The protein below binds the small molecule below.
Small molecule (SMILES): Cc1cc2c3c(c1C)C(C)(C)C[C@@H](O)N3c1c(nc(O)[nH]c1=O)N2C[C@H](O)[C@H](O)[C@H](O)COP(=O)(O)O

Sequence of chain 1.B:
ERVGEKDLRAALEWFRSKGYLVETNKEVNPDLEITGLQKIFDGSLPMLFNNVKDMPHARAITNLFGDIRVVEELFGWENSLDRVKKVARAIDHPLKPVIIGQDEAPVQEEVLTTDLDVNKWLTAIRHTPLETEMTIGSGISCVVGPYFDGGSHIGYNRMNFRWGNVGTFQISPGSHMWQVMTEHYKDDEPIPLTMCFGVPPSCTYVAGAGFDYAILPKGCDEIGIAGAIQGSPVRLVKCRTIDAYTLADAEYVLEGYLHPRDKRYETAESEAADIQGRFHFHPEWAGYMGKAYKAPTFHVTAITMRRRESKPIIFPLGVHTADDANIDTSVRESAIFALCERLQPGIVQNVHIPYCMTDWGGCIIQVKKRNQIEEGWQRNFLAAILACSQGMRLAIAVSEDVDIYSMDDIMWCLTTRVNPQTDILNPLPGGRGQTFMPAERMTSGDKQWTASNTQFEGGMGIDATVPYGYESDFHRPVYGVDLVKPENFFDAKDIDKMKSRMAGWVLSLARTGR

Binding-site contacts:
Ligand atom N2 contacts residue TYR156 of chain 1.B at 3.2 Å (h-bond).
Ligand atom C9 contacts residue TYR156 of chain 1.B at 3.5 Å (hydrophobic).
Ligand atom O7 contacts residue ALA209 of chain 1.B at 3.0 Å (h-bond).
Ligand atom O4 contacts residue ALA207 of chain 1.B at 2.9 Å (h-bond).
Ligand atom C18 contacts residue WC81 of chain 1.N at 3.5 Å.
Ligand atom O5 contacts residue K1 of chain 1.Q at 3.5 Å.
Ligand atom O3 contacts residue ARG158 of chain 1.B at 2.8 Å (salt-bridge).
Ligand atom C4 contacts residue WC81 of chain 1.N at 3.3 Å.
Ligand atom C20 contacts residue ALA209 of chain 1.B at 3.4 Å (hydrophobic).
Ligand atom O8 contacts residue TYR213 of chain 1.B at 3.4 Å (h-bond).
Ligand atom C4 contacts residue TYR156 of chain 1.B at 3.3 Å (hydrophobic).
Ligand atom C15 contacts residue LEU317 of chain 1.B at 3.3 Å (hydrophobic).
Ligand atom O10 contacts residue GLY210 of chain 1.B at 3.3 Å.
Ligand atom O8 contacts residue HIS176 of chain 1.B at 2.9 Å (h-bond).
Ligand atom C12 contacts residue WC81 of chain 1.N at 3.5 Å.
Ligand atom C14 contacts residue ASP324 of chain 1.B at 3.1 Å.
Ligand atom O9 contacts residue FE1 of chain 1.O at 1.9 Å.
Ligand atom O5 contacts residue ALA209 of chain 1.B at 2.6 Å (h-bond).
Ligand atom O9 contacts residue GLU222 of chain 1.B at 3.3 Å (salt-bridge).
Ligand atom O9 contacts residue HIS176 of chain 1.B at 3.2 Å (h-bond).
Ligand atom O5 contacts residue ALA207 of chain 1.B at 2.8 Å (h-bond).
Ligand atom C17 contacts residue GLY137 of chain 1.B at 3.3 Å.
Ligand atom O8 contacts residue FE1 of chain 1.O at 3.2 Å.
Ligand atom O9 contacts residue HIS153 of chain 1.B at 3.1 Å (h-bond).
Ligand atom C10 contacts residue TYR156 of chain 1.B at 3.4 Å (hydrophobic).
Ligand atom C6 contacts residue TYR156 of chain 1.B at 3.3 Å (hydrophobic).
Ligand atom C11 contacts residue WC81 of chain 1.N at 3.2 Å.
Ligand atom C9 contacts residue ASP324 of chain 1.B at 3.2 Å.
Ligand atom N1 contacts residue GLN170 of chain 1.B at 3.1 Å (h-bond).
Ligand atom O4 contacts residue TYR156 of chain 1.B at 3.5 Å (h-bond).
Ligand atom O6 contacts residue TYR156 of chain 1.B at 3.3 Å (h-bond).
Ligand atom P1 contacts residue FE1 of chain 1.O at 3.1 Å.
Ligand atom O1 contacts residue SER172 of chain 1.B at 2.6 Å (h-bond).
Ligand atom O9 contacts residue K1 of chain 1.Q at 2.8 Å.
Ligand atom O10 contacts residue TYR213 of chain 1.B at 2.9 Å (h-bond).
Ligand atom O3 contacts residue GLN170 of chain 1.B at 3.3 Å.
Ligand atom N4 contacts residue WC81 of chain 1.N at 3.2 Å.
Ligand atom C1 contacts residue SER172 of chain 1.B at 3.2 Å.
Ligand atom C1 contacts residue TYR156 of chain 1.B at 3.4 Å (hydrophobic).
Ligand atom C2 contacts residue WC81 of chain 1.N at 3.4 Å.